Sequence of chain 38.H:
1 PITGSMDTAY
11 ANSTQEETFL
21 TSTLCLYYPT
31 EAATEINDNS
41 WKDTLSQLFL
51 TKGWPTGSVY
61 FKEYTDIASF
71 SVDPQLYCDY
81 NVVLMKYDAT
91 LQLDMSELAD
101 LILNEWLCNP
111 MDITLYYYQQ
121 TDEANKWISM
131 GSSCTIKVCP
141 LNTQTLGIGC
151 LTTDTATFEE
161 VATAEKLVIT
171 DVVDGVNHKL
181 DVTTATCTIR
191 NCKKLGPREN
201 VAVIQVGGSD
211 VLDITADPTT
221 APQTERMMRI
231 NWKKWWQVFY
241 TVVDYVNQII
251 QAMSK

Binding-site contacts:
Ligand atom O5 contacts residue ASN12 of chain 38.H at 2.7 Å (h-bond).
Ligand atom C1 contacts residue ASN12 of chain 38.H at 2.2 Å.
Ligand atom C2 contacts residue ASN12 of chain 38.H at 3.2 Å.
Ligand atom C5 contacts residue ASN12 of chain 38.H at 4.1 Å.
Ligand atom O7 contacts residue ASN12 of chain 38.H at 3.6 Å.
Ligand atom N2 contacts residue ASN12 of chain 38.H at 3.8 Å.
Ligand atom C7 contacts residue ASN12 of chain 38.H at 3.9 Å.

The protein below binds the small molecule below.
Small molecule (SMILES): CC(=O)N[C@H]1[C@H](O[C@H]2[C@H](O)[C@@H](NC(C)=O)CO[C@@H]2CO)O[C@H](CO)[C@@H](O)[C@@H]1O